A small-molecule ligand and the protein it binds are described below.
Small molecule (SMILES): CC(=O)N[C@@H]1[C@@H](O)[C@H](O)[C@@H](CO)O[C@H]1O

Sequence of chain 1.E:
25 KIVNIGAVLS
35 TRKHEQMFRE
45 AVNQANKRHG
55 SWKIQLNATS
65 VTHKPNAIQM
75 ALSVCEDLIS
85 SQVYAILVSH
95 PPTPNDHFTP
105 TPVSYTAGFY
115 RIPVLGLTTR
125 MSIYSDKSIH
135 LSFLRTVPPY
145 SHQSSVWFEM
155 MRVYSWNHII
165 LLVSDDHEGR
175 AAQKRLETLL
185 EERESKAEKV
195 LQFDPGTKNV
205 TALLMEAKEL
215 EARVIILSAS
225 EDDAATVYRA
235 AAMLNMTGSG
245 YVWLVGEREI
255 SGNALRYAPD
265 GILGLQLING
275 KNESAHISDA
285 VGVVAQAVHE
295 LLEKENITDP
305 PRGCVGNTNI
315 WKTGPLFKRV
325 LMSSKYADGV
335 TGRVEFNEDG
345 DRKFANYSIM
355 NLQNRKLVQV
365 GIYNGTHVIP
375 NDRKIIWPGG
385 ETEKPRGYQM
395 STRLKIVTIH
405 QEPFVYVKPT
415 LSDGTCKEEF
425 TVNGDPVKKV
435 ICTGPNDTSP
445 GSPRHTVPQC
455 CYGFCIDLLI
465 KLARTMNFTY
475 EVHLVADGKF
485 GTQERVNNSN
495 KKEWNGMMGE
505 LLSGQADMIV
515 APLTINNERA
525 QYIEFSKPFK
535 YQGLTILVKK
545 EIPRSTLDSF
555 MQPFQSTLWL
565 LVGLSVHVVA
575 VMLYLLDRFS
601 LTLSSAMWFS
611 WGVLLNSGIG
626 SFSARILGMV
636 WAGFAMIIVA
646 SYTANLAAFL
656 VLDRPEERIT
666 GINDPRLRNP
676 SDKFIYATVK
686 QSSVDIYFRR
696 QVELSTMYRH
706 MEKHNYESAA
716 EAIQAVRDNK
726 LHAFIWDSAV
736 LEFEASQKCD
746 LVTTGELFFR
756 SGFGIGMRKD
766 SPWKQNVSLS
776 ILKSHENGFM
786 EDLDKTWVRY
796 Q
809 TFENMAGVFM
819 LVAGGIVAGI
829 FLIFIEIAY

Binding-site contacts:
Ligand atom O7 contacts residue LEU774 of chain 1.E at 4.3 Å.
Ligand atom C2 contacts residue ASN771 of chain 1.E at 2.5 Å.
Ligand atom C3 contacts residue ASN771 of chain 1.E at 3.8 Å.
Ligand atom C4 contacts residue ASN771 of chain 1.E at 4.2 Å.
Ligand atom C1 contacts residue ASN771 of chain 1.E at 1.4 Å.
Ligand atom C8 contacts residue MET470 of chain 1.E at 3.8 Å (hydrophobic).
Ligand atom C7 contacts residue ASN771 of chain 1.E at 3.7 Å.
Ligand atom N2 contacts residue MET470 of chain 1.E at 4.5 Å.
Ligand atom O7 contacts residue ASN771 of chain 1.E at 4.0 Å.
Ligand atom C5 contacts residue ASN771 of chain 1.E at 3.7 Å.
Ligand atom N2 contacts residue ASN771 of chain 1.E at 2.9 Å (h-bond).
Ligand atom O5 contacts residue ASN771 of chain 1.E at 2.4 Å (h-bond).